The protein below binds the small molecule below.
Small molecule (SMILES): CC(=O)N[C@@H]1[C@@H](O)[C@H](O)[C@@H](CO)O[C@H]1O

Sequence of chain 1.B:
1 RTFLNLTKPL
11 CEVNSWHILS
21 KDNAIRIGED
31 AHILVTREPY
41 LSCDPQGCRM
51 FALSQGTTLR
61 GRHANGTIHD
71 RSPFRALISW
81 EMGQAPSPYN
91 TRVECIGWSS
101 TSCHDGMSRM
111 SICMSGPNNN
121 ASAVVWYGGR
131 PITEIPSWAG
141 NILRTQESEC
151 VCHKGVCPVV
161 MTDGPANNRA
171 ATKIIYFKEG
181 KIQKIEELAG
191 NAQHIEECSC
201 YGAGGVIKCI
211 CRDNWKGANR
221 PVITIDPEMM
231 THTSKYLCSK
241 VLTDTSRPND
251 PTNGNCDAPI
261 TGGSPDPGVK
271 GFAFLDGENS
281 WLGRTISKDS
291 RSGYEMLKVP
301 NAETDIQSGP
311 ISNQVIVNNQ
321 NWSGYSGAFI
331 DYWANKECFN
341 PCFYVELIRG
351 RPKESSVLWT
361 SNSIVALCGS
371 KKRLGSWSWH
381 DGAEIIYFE

Sequence of chain 1.A:
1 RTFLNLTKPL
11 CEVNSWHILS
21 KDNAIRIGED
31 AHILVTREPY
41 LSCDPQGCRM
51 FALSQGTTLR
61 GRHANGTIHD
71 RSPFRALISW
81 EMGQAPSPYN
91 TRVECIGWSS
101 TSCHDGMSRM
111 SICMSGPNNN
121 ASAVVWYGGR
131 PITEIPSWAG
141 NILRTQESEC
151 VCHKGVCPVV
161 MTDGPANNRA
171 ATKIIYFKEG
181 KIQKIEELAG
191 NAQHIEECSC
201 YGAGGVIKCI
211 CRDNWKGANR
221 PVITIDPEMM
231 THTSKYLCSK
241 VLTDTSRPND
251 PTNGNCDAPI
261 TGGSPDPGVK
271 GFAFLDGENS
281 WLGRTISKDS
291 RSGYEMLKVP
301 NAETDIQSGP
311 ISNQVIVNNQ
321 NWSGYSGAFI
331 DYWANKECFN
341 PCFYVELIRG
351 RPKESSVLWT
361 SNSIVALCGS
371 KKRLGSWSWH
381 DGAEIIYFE

Binding-site contacts:
Ligand atom C8 contacts residue LEU358 of chain 1.B at 3.4 Å (hydrophobic).
Ligand atom C1 contacts residue ASN65 of chain 1.B at 2.0 Å.
Ligand atom C7 contacts residue LEU358 of chain 1.B at 4.0 Å (hydrophobic).
Ligand atom N2 contacts residue LEU358 of chain 1.B at 4.2 Å.
Ligand atom C2 contacts residue TYR387 of chain 1.A at 4.2 Å (hydrophobic).
Ligand atom O5 contacts residue TYR387 of chain 1.A at 4.4 Å.
Ligand atom O5 contacts residue ASN65 of chain 1.B at 3.0 Å (h-bond).
Ligand atom O7 contacts residue TYR387 of chain 1.A at 3.4 Å.
Ligand atom C8 contacts residue ASN65 of chain 1.B at 4.0 Å.
Ligand atom C3 contacts residue ASN65 of chain 1.B at 4.2 Å.
Ligand atom C5 contacts residue ASN65 of chain 1.B at 4.3 Å.
Ligand atom N2 contacts residue ASN65 of chain 1.B at 2.9 Å (h-bond).
Ligand atom C7 contacts residue ASN65 of chain 1.B at 3.1 Å.
Ligand atom O7 contacts residue ASN65 of chain 1.B at 3.1 Å (h-bond).
Ligand atom C2 contacts residue ASN65 of chain 1.B at 2.8 Å.
Ligand atom C1 contacts residue TYR387 of chain 1.A at 4.2 Å (hydrophobic).